Sequence of chain 1.A:
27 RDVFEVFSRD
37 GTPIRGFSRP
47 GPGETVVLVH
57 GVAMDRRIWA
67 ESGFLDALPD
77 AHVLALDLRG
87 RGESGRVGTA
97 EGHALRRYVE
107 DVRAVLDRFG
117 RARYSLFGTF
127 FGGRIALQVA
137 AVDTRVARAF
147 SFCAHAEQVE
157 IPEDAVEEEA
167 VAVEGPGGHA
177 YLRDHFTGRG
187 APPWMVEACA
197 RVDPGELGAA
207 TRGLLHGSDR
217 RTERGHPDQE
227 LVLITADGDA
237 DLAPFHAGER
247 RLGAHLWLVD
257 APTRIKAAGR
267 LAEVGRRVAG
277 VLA

This protein binds this small molecule.
Small molecule (SMILES): CC(C)[C@@H]1NC(=O)[C@@H]2CCCN2C(=O)C/N=C(\N[C@H](C(=O)N[C@@H](Cc2ccccc2)C(=O)N[C@H](CC(=O)O)C2=N[C@H](C(=O)O)CS2)C(C)C)[C@H](C(C)C)NC1=O

Binding-site contacts:
Ligand atom O45 contacts residue VAL58 of chain 1.A at 2.9 Å (h-bond).
Ligand atom C28 contacts residue ALA150 of chain 1.A at 3.6 Å (hydrophobic).
Ligand atom O48 contacts residue ARG260 of chain 1.A at 3.1 Å (salt-bridge).
Ligand atom C46 contacts residue PHE126 of chain 1.A at 3.7 Å (hydrophobic).
Ligand atom O44 contacts residue PHE127 of chain 1.A at 3.0 Å (h-bond).
Ligand atom C30 contacts residue ARG130 of chain 1.A at 3.4 Å.
Ligand atom C07 contacts residue THR207 of chain 1.A at 3.0 Å.
Ligand atom C20 contacts residue GLU165 of chain 1.A at 3.7 Å.
Ligand atom C46 contacts residue MET191 of chain 1.A at 3.6 Å (hydrophobic).
Ligand atom N15 contacts residue GLU165 of chain 1.A at 2.9 Å (salt-bridge).
Ligand atom C29 contacts residue HIS151 of chain 1.A at 3.6 Å.
Ligand atom O45 contacts residue PHE126 of chain 1.A at 3.6 Å.
Ligand atom C40 contacts residue PHE126 of chain 1.A at 3.8 Å (hydrophobic).
Ligand atom O45 contacts residue GLY57 of chain 1.A at 3.4 Å.
Ligand atom O48 contacts residue CYS149 of chain 1.A at 3.7 Å.
Ligand atom C27 contacts residue ALA150 of chain 1.A at 3.7 Å (hydrophobic).
Ligand atom C25 contacts residue ARG260 of chain 1.A at 3.8 Å.
Ligand atom O56 contacts residue PHE182 of chain 1.A at 3.5 Å.
Ligand atom O44 contacts residue PHE126 of chain 1.A at 3.1 Å.
Ligand atom C26 contacts residue CYS149 of chain 1.A at 3.6 Å (hydrophobic).
Ligand atom C19 contacts residue GLU165 of chain 1.A at 2.8 Å.
Ligand atom S47 contacts residue MET191 of chain 1.A at 3.7 Å.
Ligand atom N03 contacts residue GLU165 of chain 1.A at 3.4 Å (salt-bridge).
Ligand atom C11 contacts residue GLU165 of chain 1.A at 3.1 Å.
Ligand atom C54 contacts residue LEU210 of chain 1.A at 3.6 Å (hydrophobic).
Ligand atom C10 contacts residue GLU165 of chain 1.A at 3.7 Å.
Ligand atom C16 contacts residue GLU165 of chain 1.A at 3.7 Å.
Ligand atom C07 contacts residue GLU165 of chain 1.A at 3.0 Å.
Ligand atom C33 contacts residue ARG260 of chain 1.A at 3.8 Å.
Ligand atom N09 contacts residue GLU165 of chain 1.A at 3.1 Å (salt-bridge).
Ligand atom C02 contacts residue GLU165 of chain 1.A at 3.7 Å.
Ligand atom C06 contacts residue THR207 of chain 1.A at 3.1 Å.
Ligand atom C13 contacts residue HIS181 of chain 1.A at 3.5 Å.
Ligand atom C12 contacts residue GLU165 of chain 1.A at 3.7 Å.
Ligand atom C43 contacts residue PHE126 of chain 1.A at 3.2 Å (hydrophobic).
Ligand atom N41 contacts residue PHE126 of chain 1.A at 3.8 Å.
Ligand atom O44 contacts residue VAL58 of chain 1.A at 3.7 Å.
Ligand atom C54 contacts residue GLU165 of chain 1.A at 3.6 Å.
Ligand atom N53 contacts residue GLU165 of chain 1.A at 2.8 Å (salt-bridge).
Ligand atom S47 contacts residue PHE182 of chain 1.A at 3.7 Å.